Binding-site contacts:
Ligand atom N contacts residue PHE80 of chain 1.A at 3.9 Å.
Ligand atom CD2 contacts residue ARG10 of chain 1.A at 3.6 Å.
Ligand atom O contacts residue PRO79 of chain 1.A at 3.6 Å.
Ligand atom CD contacts residue LYS85 of chain 1.A at 3.6 Å.
Ligand atom C contacts residue PHE2 of chain 1.A at 4.0 Å (hydrophobic).
Ligand atom CA contacts residue PHE80 of chain 1.A at 3.9 Å (hydrophobic).
Ligand atom CD1 contacts residue HIS77 of chain 1.A at 3.9 Å.
Ligand atom O contacts residue LYS85 of chain 1.A at 3.7 Å.
Ligand atom N contacts residue PHE2 of chain 1.A at 4.0 Å.
Ligand atom O contacts residue PHE2 of chain 1.A at 3.8 Å.
Ligand atom CB contacts residue GLN17 of chain 1.A at 3.9 Å.
Ligand atom CZ2 contacts residue MET1 of chain 1.A at 3.8 Å (hydrophobic).
Ligand atom O contacts residue PHE80 of chain 1.A at 3.4 Å.
Ligand atom NE1 contacts residue MET1 of chain 1.A at 3.8 Å.
Ligand atom CZ3 contacts residue PHE2 of chain 1.A at 3.9 Å (hydrophobic).
Ligand atom C contacts residue PHE2 of chain 1.A at 3.8 Å (hydrophobic).
Ligand atom CE3 contacts residue MET1 of chain 1.A at 3.9 Å (hydrophobic).
Ligand atom CA contacts residue PHE80 of chain 1.A at 3.8 Å (hydrophobic).
Ligand atom CE2 contacts residue MET1 of chain 1.A at 3.6 Å (hydrophobic).
Ligand atom C contacts residue PHE80 of chain 1.A at 3.3 Å (hydrophobic).
Ligand atom C contacts residue PHE80 of chain 1.A at 3.6 Å (hydrophobic).
Ligand atom CG2 contacts residue VAL13 of chain 1.A at 3.7 Å (hydrophobic).
Ligand atom CD1 contacts residue VAL13 of chain 1.A at 3.8 Å (hydrophobic).
Ligand atom CG1 contacts residue VAL14 of chain 1.A at 3.9 Å (hydrophobic).
Ligand atom CE1 contacts residue PRO79 of chain 1.A at 3.7 Å (hydrophobic).
Ligand atom CZ3 contacts residue MET1 of chain 1.A at 3.9 Å (hydrophobic).
Ligand atom O contacts residue PHE80 of chain 1.A at 3.1 Å (h-bond).
Ligand atom CD2 contacts residue MET1 of chain 1.A at 3.6 Å (hydrophobic).
Ligand atom CG contacts residue PHE2 of chain 1.A at 3.6 Å (hydrophobic).
Ligand atom CE3 contacts residue PHE2 of chain 1.A at 3.8 Å (hydrophobic).
Ligand atom CB contacts residue MET1 of chain 1.A at 3.7 Å (hydrophobic).
Ligand atom CH2 contacts residue MET1 of chain 1.A at 3.9 Å (hydrophobic).
Ligand atom CD1 contacts residue ILE78 of chain 1.A at 3.9 Å (hydrophobic).
Ligand atom CG contacts residue MET1 of chain 1.A at 3.5 Å (hydrophobic).
Ligand atom CH2 contacts residue LEU88 of chain 1.A at 3.8 Å (hydrophobic).
Ligand atom O contacts residue PHE2 of chain 1.A at 3.8 Å.
Ligand atom CD1 contacts residue PRO79 of chain 1.A at 3.8 Å (hydrophobic).
Ligand atom N contacts residue PHE2 of chain 1.A at 3.9 Å.
Ligand atom O contacts residue PHE2 of chain 1.A at 3.9 Å.
Ligand atom N contacts residue PHE80 of chain 1.A at 3.7 Å.

A protein and the small-molecule ligand that binds it are described below.
Small molecule (SMILES): CC[C@H](C)[C@@H]1NC(=O)[C@H](CC(C)C)N(C)C(=O)[C@H](C(C)C)NC(=O)[C@H]([C@H](OC)c2ccccc2)NC(=O)[C@H](C)NC(=O)[C@H](CCCCN)N(C)C(=O)[C@H](CC2=CN=C3C=CC=CC23)NC1=O

Sequence of chain 1.A:
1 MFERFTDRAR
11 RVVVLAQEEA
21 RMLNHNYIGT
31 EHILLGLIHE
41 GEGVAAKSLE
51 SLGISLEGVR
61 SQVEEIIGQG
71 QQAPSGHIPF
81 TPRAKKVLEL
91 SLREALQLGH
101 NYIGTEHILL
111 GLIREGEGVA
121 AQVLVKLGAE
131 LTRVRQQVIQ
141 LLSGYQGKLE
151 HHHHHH